Sequence of chain 7.F:
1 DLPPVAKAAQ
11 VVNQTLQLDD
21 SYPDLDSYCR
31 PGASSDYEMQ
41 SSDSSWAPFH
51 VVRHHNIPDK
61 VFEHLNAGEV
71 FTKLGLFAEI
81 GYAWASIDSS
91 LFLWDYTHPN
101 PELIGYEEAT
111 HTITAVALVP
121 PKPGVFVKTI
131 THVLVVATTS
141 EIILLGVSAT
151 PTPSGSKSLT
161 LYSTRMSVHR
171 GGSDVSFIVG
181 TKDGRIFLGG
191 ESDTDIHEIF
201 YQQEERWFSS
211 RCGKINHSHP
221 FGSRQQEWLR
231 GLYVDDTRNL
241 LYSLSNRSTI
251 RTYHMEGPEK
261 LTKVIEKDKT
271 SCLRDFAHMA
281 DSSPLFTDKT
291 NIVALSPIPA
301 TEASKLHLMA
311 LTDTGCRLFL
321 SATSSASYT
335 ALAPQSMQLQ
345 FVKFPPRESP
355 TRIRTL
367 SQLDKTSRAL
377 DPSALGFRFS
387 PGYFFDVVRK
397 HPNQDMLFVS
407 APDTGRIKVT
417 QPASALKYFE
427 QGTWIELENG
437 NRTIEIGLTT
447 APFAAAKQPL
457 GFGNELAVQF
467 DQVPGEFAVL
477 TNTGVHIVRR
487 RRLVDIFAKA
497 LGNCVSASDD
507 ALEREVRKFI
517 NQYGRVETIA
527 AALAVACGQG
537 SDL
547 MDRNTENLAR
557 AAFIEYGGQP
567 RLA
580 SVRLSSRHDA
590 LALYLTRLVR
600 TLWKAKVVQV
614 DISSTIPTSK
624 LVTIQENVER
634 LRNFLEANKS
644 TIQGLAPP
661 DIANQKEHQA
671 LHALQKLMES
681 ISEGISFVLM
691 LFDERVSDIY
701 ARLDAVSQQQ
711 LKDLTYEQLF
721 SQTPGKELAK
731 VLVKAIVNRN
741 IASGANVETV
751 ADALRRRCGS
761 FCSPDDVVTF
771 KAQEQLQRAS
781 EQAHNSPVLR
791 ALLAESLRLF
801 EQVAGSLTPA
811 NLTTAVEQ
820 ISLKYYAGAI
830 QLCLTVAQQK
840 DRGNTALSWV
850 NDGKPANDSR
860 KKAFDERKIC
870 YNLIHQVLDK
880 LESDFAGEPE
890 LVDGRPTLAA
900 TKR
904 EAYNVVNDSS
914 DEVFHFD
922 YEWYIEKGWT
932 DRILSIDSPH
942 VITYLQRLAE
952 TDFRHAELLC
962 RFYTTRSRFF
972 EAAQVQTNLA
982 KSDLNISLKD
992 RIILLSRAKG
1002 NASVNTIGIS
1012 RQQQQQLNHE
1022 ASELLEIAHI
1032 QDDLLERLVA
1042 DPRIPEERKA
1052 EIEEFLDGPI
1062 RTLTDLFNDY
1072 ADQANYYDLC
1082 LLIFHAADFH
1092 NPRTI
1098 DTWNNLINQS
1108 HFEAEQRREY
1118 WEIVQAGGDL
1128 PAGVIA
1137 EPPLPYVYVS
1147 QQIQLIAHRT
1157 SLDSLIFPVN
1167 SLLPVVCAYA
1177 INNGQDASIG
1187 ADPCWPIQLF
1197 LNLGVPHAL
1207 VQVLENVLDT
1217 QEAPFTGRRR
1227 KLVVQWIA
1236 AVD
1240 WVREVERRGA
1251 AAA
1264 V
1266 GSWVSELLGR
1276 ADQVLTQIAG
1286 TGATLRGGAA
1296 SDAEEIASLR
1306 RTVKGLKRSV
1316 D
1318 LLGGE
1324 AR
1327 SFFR

This small molecule binds to this protein.
Small molecule (SMILES): CSCC[C@H](NC(=O)[C@@H]1CCCN1C(=O)[C@H](CC(C)C)NC(=O)[C@H](CC(C)C)NC(=O)[C@H](CCCCN)NC(=O)[C@H](C)NC(=O)[C@H](CCCCN)NC(=O)[C@@H](N)CCCN=C(N)N)C(=O)N[C@@H](CCC(=O)O)C(=O)N[C@@H](CCC(=O)O)C(=O)N[C@@H](C)C(=O)N[C@@H](CC(C)C)C(=O)N[C@@H](CC(C)C)C(=O)N1CCC[C@H]1C=O

Sequence of chain 7.P:
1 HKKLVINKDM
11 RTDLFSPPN

Sequence of chain 7.D:
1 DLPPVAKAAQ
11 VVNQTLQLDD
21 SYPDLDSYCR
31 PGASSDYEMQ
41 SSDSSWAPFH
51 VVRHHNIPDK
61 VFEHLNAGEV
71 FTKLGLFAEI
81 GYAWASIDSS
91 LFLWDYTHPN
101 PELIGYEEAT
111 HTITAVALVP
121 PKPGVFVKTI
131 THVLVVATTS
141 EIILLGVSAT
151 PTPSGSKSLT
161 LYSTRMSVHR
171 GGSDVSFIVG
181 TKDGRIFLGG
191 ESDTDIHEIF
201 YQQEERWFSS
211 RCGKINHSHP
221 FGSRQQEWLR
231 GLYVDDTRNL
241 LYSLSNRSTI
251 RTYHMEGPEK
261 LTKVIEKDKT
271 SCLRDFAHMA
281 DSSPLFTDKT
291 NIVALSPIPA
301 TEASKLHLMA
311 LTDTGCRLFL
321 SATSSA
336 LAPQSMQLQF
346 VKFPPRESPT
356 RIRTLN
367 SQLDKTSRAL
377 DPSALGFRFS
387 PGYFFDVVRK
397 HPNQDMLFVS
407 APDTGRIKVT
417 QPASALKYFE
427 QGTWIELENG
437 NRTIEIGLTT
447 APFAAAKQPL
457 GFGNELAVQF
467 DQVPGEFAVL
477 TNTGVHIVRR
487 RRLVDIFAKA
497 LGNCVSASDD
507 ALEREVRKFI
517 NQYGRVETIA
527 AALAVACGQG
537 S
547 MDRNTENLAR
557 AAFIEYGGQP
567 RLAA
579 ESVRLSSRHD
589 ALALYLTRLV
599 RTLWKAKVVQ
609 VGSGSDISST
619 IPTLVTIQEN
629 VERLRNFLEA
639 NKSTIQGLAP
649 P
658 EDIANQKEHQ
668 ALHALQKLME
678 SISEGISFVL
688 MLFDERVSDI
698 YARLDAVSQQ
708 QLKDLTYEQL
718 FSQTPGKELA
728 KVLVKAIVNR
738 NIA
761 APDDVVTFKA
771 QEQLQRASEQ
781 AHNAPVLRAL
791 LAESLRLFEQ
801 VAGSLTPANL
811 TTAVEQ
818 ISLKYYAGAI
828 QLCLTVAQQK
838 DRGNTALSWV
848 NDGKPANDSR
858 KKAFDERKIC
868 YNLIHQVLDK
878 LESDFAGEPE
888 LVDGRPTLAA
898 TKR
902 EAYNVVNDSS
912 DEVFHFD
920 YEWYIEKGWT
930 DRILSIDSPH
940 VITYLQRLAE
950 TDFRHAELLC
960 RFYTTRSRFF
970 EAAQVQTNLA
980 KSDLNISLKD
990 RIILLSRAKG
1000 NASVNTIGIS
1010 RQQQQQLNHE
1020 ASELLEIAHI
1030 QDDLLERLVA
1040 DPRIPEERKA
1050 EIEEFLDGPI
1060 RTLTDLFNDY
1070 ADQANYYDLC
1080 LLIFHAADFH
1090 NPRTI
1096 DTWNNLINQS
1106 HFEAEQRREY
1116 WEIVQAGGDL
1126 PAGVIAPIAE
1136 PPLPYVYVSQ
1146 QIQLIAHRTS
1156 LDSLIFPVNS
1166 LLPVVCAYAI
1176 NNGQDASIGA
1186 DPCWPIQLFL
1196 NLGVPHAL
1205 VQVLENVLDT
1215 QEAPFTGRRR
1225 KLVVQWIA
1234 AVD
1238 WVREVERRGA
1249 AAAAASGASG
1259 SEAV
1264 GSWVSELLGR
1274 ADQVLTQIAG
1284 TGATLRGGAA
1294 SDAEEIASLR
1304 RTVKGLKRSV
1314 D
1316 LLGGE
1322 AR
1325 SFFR

Binding-site contacts:
Ligand atom N contacts residue ASP1071 of chain 7.D at 1.4 Å (salt-bridge).
Ligand atom O contacts residue VAL127 of chain 7.F at 2.5 Å (h-bond).
Ligand atom C contacts residue ASP1071 of chain 7.D at 0.9 Å.
Ligand atom N contacts residue GLY105 of chain 7.F at 2.8 Å (h-bond).
Ligand atom N contacts residue ASP1071 of chain 7.D at 2.7 Å (salt-bridge).
Ligand atom CZ contacts residue PHE1083 of chain 7.D at 0.9 Å (hydrophobic).
Ligand atom NH1 contacts residue CYS1079 of chain 7.D at 2.3 Å (h-bond).
Ligand atom N contacts residue ALA1070 of chain 7.D at 2.1 Å.
Ligand atom CG contacts residue CYS1079 of chain 7.D at 2.2 Å (hydrophobic).
Ligand atom CB contacts residue ASP1071 of chain 7.D at 2.7 Å.
Ligand atom CB contacts residue PHE1066 of chain 7.D at 2.4 Å (hydrophobic).
Ligand atom C contacts residue LYS8 of chain 7.P at 2.9 Å.
Ligand atom CA contacts residue ARG11 of chain 7.P at 2.4 Å.
Ligand atom CE contacts residue ASN1074 of chain 7.D at 1.9 Å.
Ligand atom CB contacts residue ASN1074 of chain 7.D at 2.8 Å.
Ligand atom CB contacts residue ARG11 of chain 7.P at 1.1 Å.
Ligand atom CD contacts residue TYR1076 of chain 7.D at 2.5 Å (hydrophobic).
Ligand atom CG contacts residue TYR1076 of chain 7.D at 2.9 Å (hydrophobic).
Ligand atom O contacts residue ASP1071 of chain 7.D at 0.9 Å.
Ligand atom CG contacts residue PHE1066 of chain 7.D at 1.9 Å (hydrophobic).
Ligand atom N contacts residue ASP1071 of chain 7.D at 1.7 Å.
Ligand atom CA contacts residue ASP1071 of chain 7.D at 2.1 Å.
Ligand atom CD contacts residue PHE1066 of chain 7.D at 1.0 Å (hydrophobic).
Ligand atom N contacts residue CYS1079 of chain 7.D at 2.6 Å (h-bond).
Ligand atom CA contacts residue CYS1079 of chain 7.D at 2.9 Å (hydrophobic).
Ligand atom O contacts residue ASP1071 of chain 7.D at 2.6 Å (salt-bridge).
Ligand atom C contacts residue ASP1071 of chain 7.D at 2.3 Å.
Ligand atom NH1 contacts residue PHE1083 of chain 7.D at 1.2 Å.
Ligand atom CD contacts residue ASN1074 of chain 7.D at 2.5 Å.
Ligand atom O contacts residue LYS8 of chain 7.P at 2.2 Å.
Ligand atom NH2 contacts residue PHE1083 of chain 7.D at 0.8 Å.
Ligand atom CA contacts residue ASP1071 of chain 7.D at 2.1 Å.
Ligand atom NE contacts residue PHE1083 of chain 7.D at 1.8 Å.
Ligand atom CB contacts residue LYS8 of chain 7.P at 2.2 Å.
Ligand atom NZ contacts residue ASN1074 of chain 7.D at 1.1 Å (h-bond).
Ligand atom CG contacts residue ASN1074 of chain 7.D at 1.5 Å.
Ligand atom CD contacts residue PHE1083 of chain 7.D at 2.5 Å (hydrophobic).
Ligand atom CA contacts residue LYS8 of chain 7.P at 2.5 Å.
Ligand atom NE contacts residue PHE1066 of chain 7.D at 2.2 Å.
Ligand atom N contacts residue LYS8 of chain 7.P at 2.1 Å (salt-bridge).